This protein binds this small molecule.
Small molecule (SMILES): CNC(=O)c1ccc(S(N)(=O)=O)cc1

Binding-site contacts:
Ligand atom C6 contacts residue THR257 of chain 1.C at 3.8 Å.
Ligand atom C1 contacts residue SER165 of chain 1.C at 4.3 Å.
Ligand atom O1 contacts residue ALA97 of chain 1.B at 3.8 Å.
Ligand atom C7 contacts residue GLN256 of chain 1.C at 4.1 Å.
Ligand atom C6 contacts residue TRP397 of chain 1.B at 3.3 Å (hydrophobic).
Ligand atom N1 contacts residue GLY98 of chain 1.B at 2.8 Å (h-bond).
Ligand atom C6 contacts residue THR253 of chain 1.C at 4.0 Å.
Ligand atom C7 contacts residue TRP397 of chain 1.B at 3.5 Å (hydrophobic).
Ligand atom S contacts residue ASN100 of chain 1.B at 4.2 Å.
Ligand atom O2 contacts residue ASN100 of chain 1.B at 3.7 Å.
Ligand atom O contacts residue THR253 of chain 1.C at 3.0 Å.
Ligand atom O1 contacts residue ASN100 of chain 1.B at 3.4 Å.
Ligand atom C2 contacts residue GLN256 of chain 1.C at 4.4 Å.
Ligand atom C3 contacts residue LYS103 of chain 1.B at 4.3 Å.
Ligand atom C contacts residue SER165 of chain 1.C at 4.4 Å.
Ligand atom N contacts residue SER165 of chain 1.C at 3.7 Å.
Ligand atom C1 contacts residue THR253 of chain 1.C at 3.8 Å.
Ligand atom C5 contacts residue TRP397 of chain 1.B at 3.9 Å (hydrophobic).
Ligand atom C7 contacts residue THR253 of chain 1.C at 3.9 Å.
Ligand atom N1 contacts residue THR257 of chain 1.C at 2.8 Å (h-bond).
Ligand atom S contacts residue THR257 of chain 1.C at 4.1 Å.
Ligand atom O2 contacts residue GLY98 of chain 1.B at 4.5 Å.
Ligand atom C contacts residue ASP199 of chain 1.C at 4.1 Å.
Ligand atom O1 contacts residue LYS103 of chain 1.B at 4.2 Å.
Ligand atom S contacts residue TRP397 of chain 1.B at 4.1 Å.
Ligand atom C2 contacts residue TRP397 of chain 1.B at 4.3 Å (hydrophobic).
Ligand atom C2 contacts residue THR253 of chain 1.C at 4.2 Å.
Ligand atom C5 contacts residue THR257 of chain 1.C at 4.2 Å.
Ligand atom N contacts residue GLN256 of chain 1.C at 2.9 Å (h-bond).
Ligand atom C contacts residue TRP397 of chain 1.B at 3.8 Å (hydrophobic).
Ligand atom C1 contacts residue GLN256 of chain 1.C at 3.5 Å.
Ligand atom C4 contacts residue LYS103 of chain 1.B at 3.7 Å.
Ligand atom C contacts residue GLN256 of chain 1.C at 3.2 Å.
Ligand atom O contacts residue SER165 of chain 1.C at 4.1 Å.
Ligand atom S contacts residue GLY98 of chain 1.B at 3.4 Å (h-bond).
Ligand atom O2 contacts residue TRP397 of chain 1.B at 3.0 Å.
Ligand atom O1 contacts residue GLY98 of chain 1.B at 2.8 Å (h-bond).
Ligand atom C3 contacts residue THR253 of chain 1.C at 4.4 Å.
Ligand atom O contacts residue GLN256 of chain 1.C at 3.9 Å.

Sequence of chain 1.B:
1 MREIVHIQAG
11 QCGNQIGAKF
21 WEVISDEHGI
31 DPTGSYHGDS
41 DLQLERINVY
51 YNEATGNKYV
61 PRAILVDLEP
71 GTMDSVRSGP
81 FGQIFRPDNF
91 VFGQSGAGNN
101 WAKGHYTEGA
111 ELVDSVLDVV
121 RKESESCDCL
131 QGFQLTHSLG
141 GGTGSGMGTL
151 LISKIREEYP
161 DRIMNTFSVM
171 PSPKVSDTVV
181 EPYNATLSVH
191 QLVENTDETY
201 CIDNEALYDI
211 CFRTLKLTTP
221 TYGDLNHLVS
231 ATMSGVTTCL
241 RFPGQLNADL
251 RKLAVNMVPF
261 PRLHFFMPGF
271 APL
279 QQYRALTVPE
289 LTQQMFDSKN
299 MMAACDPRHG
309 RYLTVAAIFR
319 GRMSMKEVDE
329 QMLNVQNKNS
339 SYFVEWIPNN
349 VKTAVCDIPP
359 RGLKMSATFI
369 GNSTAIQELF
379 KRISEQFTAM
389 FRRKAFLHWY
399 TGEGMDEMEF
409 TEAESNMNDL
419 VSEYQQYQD

Sequence of chain 1.C:
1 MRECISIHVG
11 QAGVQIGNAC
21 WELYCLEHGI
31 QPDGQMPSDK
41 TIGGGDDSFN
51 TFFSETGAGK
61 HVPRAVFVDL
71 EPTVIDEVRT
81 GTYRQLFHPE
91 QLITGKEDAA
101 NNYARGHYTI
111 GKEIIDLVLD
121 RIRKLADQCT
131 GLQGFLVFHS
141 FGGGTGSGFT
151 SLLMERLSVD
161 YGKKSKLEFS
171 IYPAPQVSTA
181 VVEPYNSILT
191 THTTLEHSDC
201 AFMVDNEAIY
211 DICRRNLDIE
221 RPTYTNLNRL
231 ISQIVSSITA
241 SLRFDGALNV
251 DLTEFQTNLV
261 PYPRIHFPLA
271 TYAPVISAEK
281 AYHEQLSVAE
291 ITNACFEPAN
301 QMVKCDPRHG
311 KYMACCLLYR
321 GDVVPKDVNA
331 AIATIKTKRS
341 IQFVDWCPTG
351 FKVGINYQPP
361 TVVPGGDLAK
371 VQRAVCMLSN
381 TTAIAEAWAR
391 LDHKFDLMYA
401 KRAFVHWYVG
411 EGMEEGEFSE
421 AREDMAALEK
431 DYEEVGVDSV